Sequence of chain 1.D:
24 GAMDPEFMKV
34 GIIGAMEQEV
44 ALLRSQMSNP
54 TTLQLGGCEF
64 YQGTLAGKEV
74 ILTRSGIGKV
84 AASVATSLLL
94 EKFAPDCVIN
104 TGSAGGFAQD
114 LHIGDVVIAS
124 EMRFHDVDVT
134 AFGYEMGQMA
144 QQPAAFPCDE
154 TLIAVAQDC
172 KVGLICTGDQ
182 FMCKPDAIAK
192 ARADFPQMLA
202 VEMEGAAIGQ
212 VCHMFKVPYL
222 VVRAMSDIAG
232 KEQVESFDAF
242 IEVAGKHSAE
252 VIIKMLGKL

Binding-site contacts:
Ligand atom C2 contacts residue MET183 of chain 1.D at 3.9 Å (hydrophobic).
Ligand atom C8 contacts residue ALA107 of chain 1.D at 3.3 Å (hydrophobic).
Ligand atom C8 contacts residue PHE238 of chain 1.D at 3.9 Å (hydrophobic).
Ligand atom C5 contacts residue PHE182 of chain 1.D at 3.4 Å (hydrophobic).
Ligand atom N7 contacts residue GLY108 of chain 1.D at 3.3 Å (h-bond).
Ligand atom C8 contacts residue SER106 of chain 1.D at 4.0 Å.
Ligand atom N7 contacts residue SER227 of chain 1.D at 3.6 Å.
Ligand atom N6 contacts residue MET183 of chain 1.D at 3.1 Å (h-bond).
Ligand atom C6 contacts residue PHE182 of chain 1.D at 3.4 Å (hydrophobic).
Ligand atom C2 contacts residue MET204 of chain 1.D at 3.8 Å (hydrophobic).
Ligand atom N6 contacts residue PHE182 of chain 1.D at 3.5 Å.
Ligand atom C6 contacts residue VAL202 of chain 1.D at 4.0 Å (hydrophobic).
Ligand atom C8 contacts residue ASP228 of chain 1.D at 3.3 Å.
Ligand atom N1 contacts residue MET183 of chain 1.D at 3.1 Å (h-bond).
Ligand atom N6 contacts residue ASP228 of chain 1.D at 2.9 Å (salt-bridge).
Ligand atom N3 contacts residue GLU203 of chain 1.D at 3.4 Å.
Ligand atom C2 contacts residue PHE182 of chain 1.D at 3.9 Å (hydrophobic).
Ligand atom N9 contacts residue ALA107 of chain 1.D at 3.7 Å.
Ligand atom C5 contacts residue ASP228 of chain 1.D at 3.8 Å.
Ligand atom N9 contacts residue GLY108 of chain 1.D at 4.0 Å.
Ligand atom N3 contacts residue VAL202 of chain 1.D at 3.9 Å.
Ligand atom N9 contacts residue SER106 of chain 1.D at 4.0 Å.
Ligand atom N7 contacts residue ALA107 of chain 1.D at 3.5 Å.
Ligand atom N1 contacts residue VAL202 of chain 1.D at 3.8 Å.
Ligand atom C2 contacts residue GLU203 of chain 1.D at 4.0 Å.
Ligand atom C8 contacts residue GLY108 of chain 1.D at 3.5 Å.
Ligand atom C4 contacts residue GLU203 of chain 1.D at 4.0 Å.
Ligand atom N3 contacts residue MET204 of chain 1.D at 3.5 Å.
Ligand atom C5 contacts residue GLY108 of chain 1.D at 3.7 Å.
Ligand atom C4 contacts residue PHE182 of chain 1.D at 4.0 Å (hydrophobic).
Ligand atom N7 contacts residue PHE182 of chain 1.D at 3.6 Å.
Ligand atom N1 contacts residue PHE182 of chain 1.D at 3.6 Å.
Ligand atom C2 contacts residue GLN181 of chain 1.D at 3.5 Å.
Ligand atom C6 contacts residue ASP228 of chain 1.D at 3.8 Å.
Ligand atom C4 contacts residue VAL202 of chain 1.D at 3.8 Å (hydrophobic).
Ligand atom N7 contacts residue ASP228 of chain 1.D at 2.6 Å (salt-bridge).
Ligand atom N1 contacts residue GLN181 of chain 1.D at 4.0 Å.
Ligand atom C6 contacts residue MET183 of chain 1.D at 3.9 Å (hydrophobic).
Ligand atom N6 contacts residue GLN234 of chain 1.D at 3.5 Å (h-bond).
Ligand atom C8 contacts residue SER227 of chain 1.D at 3.3 Å.

The protein below binds the small molecule below.
Small molecule (SMILES): Nc1ncnc2[nH]cnc12